Sequence of chain 1.N:
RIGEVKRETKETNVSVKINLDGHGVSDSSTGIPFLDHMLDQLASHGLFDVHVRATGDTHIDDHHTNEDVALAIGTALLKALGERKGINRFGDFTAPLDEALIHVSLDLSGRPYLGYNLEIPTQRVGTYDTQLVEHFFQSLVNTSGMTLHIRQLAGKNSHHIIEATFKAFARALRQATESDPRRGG

The small molecule below binds the protein below.
Small molecule (SMILES): O=P(O)(O)C[C@H](O)Cn1cncn1

Sequence of chain 1.C:
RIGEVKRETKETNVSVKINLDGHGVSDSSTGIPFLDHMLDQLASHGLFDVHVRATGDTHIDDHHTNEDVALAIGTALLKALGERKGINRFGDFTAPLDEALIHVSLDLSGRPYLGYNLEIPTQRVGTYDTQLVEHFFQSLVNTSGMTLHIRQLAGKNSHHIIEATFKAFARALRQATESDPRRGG

Sequence of chain 1.J:
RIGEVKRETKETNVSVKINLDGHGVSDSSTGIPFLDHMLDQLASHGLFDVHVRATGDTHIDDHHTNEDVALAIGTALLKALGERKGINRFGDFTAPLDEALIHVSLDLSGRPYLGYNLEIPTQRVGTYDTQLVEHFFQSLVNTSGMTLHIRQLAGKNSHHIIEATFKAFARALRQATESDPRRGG

Binding-site contacts:
Ligand atom C7 contacts residue MN1 of chain 1.MB at 4.0 Å.
Ligand atom O13 contacts residue GLU171 of chain 1.N at 2.4 Å (salt-bridge).
Ligand atom O13 contacts residue MN1 of chain 1.MB at 3.5 Å.
Ligand atom N1 contacts residue MN1 of chain 1.MB at 2.6 Å.
Ligand atom C7 contacts residue GLU171 of chain 1.N at 3.5 Å.
Ligand atom C5 contacts residue HIS167 of chain 1.N at 3.3 Å.
Ligand atom N1 contacts residue HIS71 of chain 1.J at 4.0 Å.
Ligand atom C5 contacts residue LEU105 of chain 1.N at 3.9 Å (hydrophobic).
Ligand atom N2 contacts residue HIS72 of chain 1.J at 3.8 Å.
Ligand atom N1 contacts residue HIS167 of chain 1.N at 3.5 Å (h-bond).
Ligand atom C5 contacts residue MN1 of chain 1.MB at 3.7 Å.
Ligand atom N4 contacts residue HIS168 of chain 1.N at 3.3 Å (h-bond).
Ligand atom N2 contacts residue GLU171 of chain 1.N at 3.9 Å.
Ligand atom P9 contacts residue LYS175 of chain 1.N at 4.1 Å.
Ligand atom N1 contacts residue HIS72 of chain 1.J at 3.8 Å.
Ligand atom O10 contacts residue ARG119 of chain 1.C at 3.6 Å.
Ligand atom O10 contacts residue LYS175 of chain 1.N at 2.7 Å (salt-bridge).
Ligand atom N4 contacts residue HIS71 of chain 1.J at 2.8 Å (h-bond).
Ligand atom C3 contacts residue MN1 of chain 1.BB at 3.7 Å.
Ligand atom O13 contacts residue GLN49 of chain 1.N at 4.0 Å.
Ligand atom C5 contacts residue HIS168 of chain 1.N at 3.4 Å.
Ligand atom C5 contacts residue GLU171 of chain 1.N at 3.5 Å.
Ligand atom C3 contacts residue GLU75 of chain 1.J at 2.7 Å.
Ligand atom N1 contacts residue GLU171 of chain 1.N at 2.7 Å (salt-bridge).
Ligand atom O13 contacts residue HIS45 of chain 1.N at 4.0 Å.
Ligand atom N2 contacts residue GLU75 of chain 1.J at 3.9 Å.
Ligand atom C6 contacts residue MN1 of chain 1.MB at 3.3 Å.
Ligand atom N4 contacts residue GLU75 of chain 1.J at 2.5 Å (salt-bridge).
Ligand atom C6 contacts residue HIS72 of chain 1.J at 3.6 Å.
Ligand atom O10 contacts residue ARG97 of chain 1.C at 3.6 Å.
Ligand atom N4 contacts residue MN1 of chain 1.BB at 2.7 Å.
Ligand atom C3 contacts residue HIS71 of chain 1.J at 3.9 Å.
Ligand atom C5 contacts residue GLU75 of chain 1.J at 3.7 Å.
Ligand atom P9 contacts residue ARG97 of chain 1.C at 3.9 Å.
Ligand atom O12 contacts residue ARG97 of chain 1.C at 4.0 Å.
Ligand atom O11 contacts residue ARG97 of chain 1.C at 3.3 Å (salt-bridge).
Ligand atom N2 contacts residue MN1 of chain 1.MB at 3.4 Å.
Ligand atom C5 contacts residue HIS71 of chain 1.J at 3.2 Å.
Ligand atom C5 contacts residue MN1 of chain 1.BB at 3.7 Å.
Ligand atom O12 contacts residue ARG119 of chain 1.C at 3.5 Å (salt-bridge).